Sequence of chain 1.A:
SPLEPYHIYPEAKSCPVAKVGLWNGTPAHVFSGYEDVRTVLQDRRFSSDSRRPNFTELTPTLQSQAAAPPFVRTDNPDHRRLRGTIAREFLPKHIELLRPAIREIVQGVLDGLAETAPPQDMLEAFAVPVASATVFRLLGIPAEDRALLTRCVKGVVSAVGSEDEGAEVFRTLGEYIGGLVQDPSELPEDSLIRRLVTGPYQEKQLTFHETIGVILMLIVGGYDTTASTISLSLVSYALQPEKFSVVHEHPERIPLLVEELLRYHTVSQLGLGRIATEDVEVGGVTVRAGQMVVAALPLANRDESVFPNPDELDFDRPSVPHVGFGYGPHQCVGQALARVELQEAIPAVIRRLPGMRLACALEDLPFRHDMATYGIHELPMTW

Binding-site contacts:
Ligand atom C19 contacts residue LEU74 of chain 1.A at 3.6 Å (hydrophobic).
Ligand atom N3 contacts residue LEU74 of chain 1.A at 3.7 Å.
Ligand atom N3 contacts residue ARG85 of chain 1.A at 3.8 Å.
Ligand atom C16 contacts residue PRO82 of chain 1.A at 3.8 Å (hydrophobic).
Ligand atom C18 contacts residue GLU69 of chain 1.A at 3.6 Å.
Ligand atom O3 contacts residue MET229 of chain 1.A at 3.7 Å.
Ligand atom O3 contacts residue LEU228 of chain 1.A at 3.1 Å.
Ligand atom C7 contacts residue MET229 of chain 1.A at 3.9 Å (hydrophobic).
Ligand atom C22 contacts residue HEM1 of chain 1.B at 3.9 Å.
Ligand atom C2 contacts residue THR385 of chain 1.A at 3.6 Å.
Ligand atom C7 contacts residue HEM1 of chain 1.B at 3.7 Å.
Ligand atom O1 contacts residue VAL232 of chain 1.A at 3.7 Å.
Ligand atom C1 contacts residue THR385 of chain 1.A at 3.7 Å.
Ligand atom C21 contacts residue VAL232 of chain 1.A at 3.6 Å (hydrophobic).
Ligand atom C14 contacts residue LEU74 of chain 1.A at 3.7 Å (hydrophobic).
Ligand atom C13 contacts residue VAL84 of chain 1.A at 4.0 Å (hydrophobic).
Ligand atom C9 contacts residue VAL232 of chain 1.A at 3.7 Å (hydrophobic).
Ligand atom C6 contacts residue HEM1 of chain 1.B at 3.3 Å.
Ligand atom C16 contacts residue PHE182 of chain 1.A at 3.8 Å (hydrophobic).
Ligand atom C19 contacts residue GLU69 of chain 1.A at 3.7 Å.
Ligand atom C18 contacts residue LEU74 of chain 1.A at 3.7 Å (hydrophobic).
Ligand atom C8 contacts residue GLY233 of chain 1.A at 3.9 Å.
Ligand atom C3 contacts residue THR237 of chain 1.A at 3.9 Å.
Ligand atom C17 contacts residue LEU74 of chain 1.A at 3.8 Å (hydrophobic).
Ligand atom C5 contacts residue HEM1 of chain 1.B at 3.5 Å.
Ligand atom C17 contacts residue PRO82 of chain 1.A at 3.5 Å (hydrophobic).
Ligand atom O4 contacts residue VAL232 of chain 1.A at 3.6 Å.
Ligand atom N3 contacts residue GLU69 of chain 1.A at 3.0 Å (salt-bridge).
Ligand atom O1 contacts residue VAL169 of chain 1.A at 3.8 Å.
Ligand atom C19 contacts residue VAL84 of chain 1.A at 3.9 Å (hydrophobic).
Ligand atom C8 contacts residue MET229 of chain 1.A at 3.8 Å (hydrophobic).
Ligand atom C14 contacts residue VAL84 of chain 1.A at 3.8 Å (hydrophobic).
Ligand atom O1 contacts residue THR385 of chain 1.A at 3.4 Å.
Ligand atom C16 contacts residue LEU74 of chain 1.A at 3.9 Å (hydrophobic).
Ligand atom C9 contacts residue GLY233 of chain 1.A at 3.7 Å.
Ligand atom C6 contacts residue VAL84 of chain 1.A at 3.8 Å (hydrophobic).
Ligand atom C15 contacts residue LEU74 of chain 1.A at 3.8 Å (hydrophobic).
Ligand atom C22 contacts residue SER280 of chain 1.A at 3.3 Å.
Ligand atom C20 contacts residue LEU74 of chain 1.A at 3.7 Å (hydrophobic).
Ligand atom C20 contacts residue GLU69 of chain 1.A at 3.7 Å.

The small molecule below binds the protein below.
Small molecule (SMILES): CN1C(=O)[C@H](Cc2c[nH]c3cccc([N+](=O)[O-])c23)N(C)C(=O)[C@@H]1Cc1ccccc1